A protein and the small-molecule ligand that binds it are described below.
Small molecule (SMILES): CC(=O)N[C@@H]1[C@@H](O)[C@H](O)[C@@H](CO)O[C@H]1O

Binding-site contacts:
Ligand atom C5 contacts residue THR62 of chain 1.B at 4.2 Å.
Ligand atom C1 contacts residue THR340 of chain 1.B at 4.3 Å.
Ligand atom O5 contacts residue ASN60 of chain 1.B at 2.4 Å (h-bond).
Ligand atom O6 contacts residue ASN400 of chain 1.B at 4.0 Å.
Ligand atom C6 contacts residue THR340 of chain 1.B at 3.7 Å.
Ligand atom O6 contacts residue LEU403 of chain 1.B at 4.3 Å.
Ligand atom C5 contacts residue THR340 of chain 1.B at 4.2 Å.
Ligand atom O5 contacts residue THR340 of chain 1.B at 3.3 Å.
Ligand atom C3 contacts residue ASN60 of chain 1.B at 3.8 Å.
Ligand atom C1 contacts residue ASN60 of chain 1.B at 1.4 Å.
Ligand atom C6 contacts residue LEU403 of chain 1.B at 4.4 Å (hydrophobic).
Ligand atom C5 contacts residue ASN60 of chain 1.B at 3.7 Å.
Ligand atom C8 contacts residue ASN60 of chain 1.B at 4.4 Å.
Ligand atom O5 contacts residue THR62 of chain 1.B at 4.2 Å.
Ligand atom O6 contacts residue THR340 of chain 1.B at 3.3 Å.
Ligand atom O7 contacts residue ASN60 of chain 1.B at 3.2 Å (h-bond).
Ligand atom C4 contacts residue ASN60 of chain 1.B at 4.2 Å.
Ligand atom C7 contacts residue ASN60 of chain 1.B at 3.3 Å.
Ligand atom C6 contacts residue THR62 of chain 1.B at 3.9 Å.
Ligand atom N2 contacts residue ASN60 of chain 1.B at 2.9 Å (h-bond).
Ligand atom C2 contacts residue ASN60 of chain 1.B at 2.4 Å.

Sequence of chain 1.B:
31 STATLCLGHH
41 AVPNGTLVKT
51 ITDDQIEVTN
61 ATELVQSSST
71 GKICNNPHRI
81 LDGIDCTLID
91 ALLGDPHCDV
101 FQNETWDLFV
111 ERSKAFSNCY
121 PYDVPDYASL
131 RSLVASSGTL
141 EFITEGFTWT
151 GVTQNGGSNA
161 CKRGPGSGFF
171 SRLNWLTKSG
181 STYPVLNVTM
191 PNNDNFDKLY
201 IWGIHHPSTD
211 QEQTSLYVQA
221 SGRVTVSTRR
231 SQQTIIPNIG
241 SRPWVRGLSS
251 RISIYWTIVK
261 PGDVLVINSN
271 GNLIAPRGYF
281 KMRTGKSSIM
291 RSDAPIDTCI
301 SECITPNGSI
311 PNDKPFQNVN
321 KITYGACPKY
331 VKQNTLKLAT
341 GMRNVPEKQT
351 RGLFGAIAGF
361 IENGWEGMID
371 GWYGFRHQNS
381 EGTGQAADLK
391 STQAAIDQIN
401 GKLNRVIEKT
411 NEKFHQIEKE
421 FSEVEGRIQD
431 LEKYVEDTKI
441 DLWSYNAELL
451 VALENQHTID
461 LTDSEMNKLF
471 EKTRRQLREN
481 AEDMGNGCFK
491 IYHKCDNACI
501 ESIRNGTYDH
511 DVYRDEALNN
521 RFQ